Sequence of chain 2.F:
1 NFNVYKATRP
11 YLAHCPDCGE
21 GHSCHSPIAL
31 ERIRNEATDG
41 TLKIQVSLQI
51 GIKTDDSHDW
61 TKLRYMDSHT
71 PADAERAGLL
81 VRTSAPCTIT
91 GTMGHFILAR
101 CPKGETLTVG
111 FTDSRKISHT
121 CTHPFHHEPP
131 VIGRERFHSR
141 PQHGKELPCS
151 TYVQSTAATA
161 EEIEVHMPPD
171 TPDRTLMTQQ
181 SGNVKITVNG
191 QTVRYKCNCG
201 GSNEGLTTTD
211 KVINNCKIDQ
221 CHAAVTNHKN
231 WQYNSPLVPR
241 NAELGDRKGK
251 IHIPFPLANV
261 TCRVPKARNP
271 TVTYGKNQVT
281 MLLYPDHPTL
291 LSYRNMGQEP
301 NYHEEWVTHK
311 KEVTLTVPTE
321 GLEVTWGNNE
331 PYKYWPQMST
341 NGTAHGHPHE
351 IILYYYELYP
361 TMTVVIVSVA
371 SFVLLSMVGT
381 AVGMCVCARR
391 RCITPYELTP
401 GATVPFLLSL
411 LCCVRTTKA

Sequence of chain 2.E:
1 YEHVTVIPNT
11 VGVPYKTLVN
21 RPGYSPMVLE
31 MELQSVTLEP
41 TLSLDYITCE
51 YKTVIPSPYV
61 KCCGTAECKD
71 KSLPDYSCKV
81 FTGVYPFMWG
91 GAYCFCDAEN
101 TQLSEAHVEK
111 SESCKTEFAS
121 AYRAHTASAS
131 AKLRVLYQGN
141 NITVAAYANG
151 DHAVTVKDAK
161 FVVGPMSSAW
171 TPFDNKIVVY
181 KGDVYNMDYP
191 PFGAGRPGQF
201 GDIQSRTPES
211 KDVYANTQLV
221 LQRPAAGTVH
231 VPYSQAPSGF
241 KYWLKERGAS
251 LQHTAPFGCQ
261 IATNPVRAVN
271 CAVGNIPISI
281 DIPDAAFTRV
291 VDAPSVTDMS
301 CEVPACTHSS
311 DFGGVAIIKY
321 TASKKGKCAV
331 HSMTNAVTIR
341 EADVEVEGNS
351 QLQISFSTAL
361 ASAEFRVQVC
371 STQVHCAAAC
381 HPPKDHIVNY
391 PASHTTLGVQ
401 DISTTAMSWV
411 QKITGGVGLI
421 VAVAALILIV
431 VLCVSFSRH

This small molecule binds to this protein.
Small molecule (SMILES): CC(=O)N[C@@H]1[C@@H](O)[C@H](O)[C@@H](CO)O[C@H]1O

Binding-site contacts:
Ligand atom N2 contacts residue ASN259 of chain 2.F at 2.9 Å (h-bond).
Ligand atom O7 contacts residue ASN259 of chain 2.F at 2.9 Å (h-bond).
Ligand atom C8 contacts residue ASN259 of chain 2.F at 4.4 Å.
Ligand atom C2 contacts residue ASN259 of chain 2.F at 2.4 Å.
Ligand atom C1 contacts residue ASN259 of chain 2.F at 1.4 Å.
Ligand atom C5 contacts residue ASN259 of chain 2.F at 3.7 Å.
Ligand atom C8 contacts residue LYS181 of chain 2.E at 4.1 Å.
Ligand atom O6 contacts residue THR116 of chain 2.E at 3.5 Å.
Ligand atom C4 contacts residue ASN259 of chain 2.F at 4.2 Å.
Ligand atom O5 contacts residue THR116 of chain 2.E at 4.0 Å.
Ligand atom O5 contacts residue ASN259 of chain 2.F at 2.4 Å (h-bond).
Ligand atom C7 contacts residue ASN259 of chain 2.F at 3.1 Å.
Ligand atom C3 contacts residue ASN259 of chain 2.F at 3.8 Å.
Ligand atom O6 contacts residue LYS115 of chain 2.E at 4.4 Å.
Ligand atom O7 contacts residue LYS181 of chain 2.E at 3.9 Å.